A small-molecule ligand and the protein it binds are described below.
Small molecule (SMILES): COc1ccc(NC(=O)Nc2ccncc2)cc1

Binding-site contacts:
Ligand atom C14 contacts residue TYR171 of chain 1.A at 3.6 Å (hydrophobic).
Ligand atom C07 contacts residue GLU11 of chain 1.A at 4.1 Å.
Ligand atom C03 contacts residue TYR171 of chain 1.A at 4.2 Å (hydrophobic).
Ligand atom C08 contacts residue ARG15 of chain 1.A at 3.8 Å.
Ligand atom N12 contacts residue LEU12 of chain 1.A at 4.3 Å.
Ligand atom C05 contacts residue TYR171 of chain 1.A at 4.0 Å (hydrophobic).
Ligand atom C07 contacts residue LEU12 of chain 1.A at 3.7 Å (hydrophobic).
Ligand atom O02 contacts residue ARG15 of chain 1.A at 2.4 Å (salt-bridge).
Ligand atom C01 contacts residue GLU11 of chain 1.A at 3.8 Å.
Ligand atom O11 contacts residue TYR171 of chain 1.A at 3.8 Å.
Ligand atom C01 contacts residue ARG15 of chain 1.A at 1.6 Å.
Ligand atom C08 contacts residue LEU12 of chain 1.A at 4.0 Å (hydrophobic).
Ligand atom C04 contacts residue ARG15 of chain 1.A at 4.1 Å.
Ligand atom C15 contacts residue TYR171 of chain 1.A at 3.2 Å (hydrophobic).
Ligand atom O11 contacts residue LEU12 of chain 1.A at 4.3 Å.
Ligand atom O02 contacts residue GLU11 of chain 1.A at 4.1 Å.
Ligand atom C01 contacts residue TYR171 of chain 1.A at 4.4 Å (hydrophobic).
Ligand atom C04 contacts residue TYR171 of chain 1.A at 3.8 Å (hydrophobic).
Ligand atom C06 contacts residue LEU12 of chain 1.A at 4.5 Å (hydrophobic).
Ligand atom N09 contacts residue LEU12 of chain 1.A at 4.2 Å.
Ligand atom C08 contacts residue GLU11 of chain 1.A at 4.0 Å.
Ligand atom C10 contacts residue LEU12 of chain 1.A at 4.4 Å (hydrophobic).
Ligand atom N16 contacts residue TYR171 of chain 1.A at 4.3 Å.
Ligand atom O02 contacts residue TYR171 of chain 1.A at 4.0 Å.
Ligand atom C03 contacts residue ARG15 of chain 1.A at 3.3 Å.

Sequence of chain 1.A:
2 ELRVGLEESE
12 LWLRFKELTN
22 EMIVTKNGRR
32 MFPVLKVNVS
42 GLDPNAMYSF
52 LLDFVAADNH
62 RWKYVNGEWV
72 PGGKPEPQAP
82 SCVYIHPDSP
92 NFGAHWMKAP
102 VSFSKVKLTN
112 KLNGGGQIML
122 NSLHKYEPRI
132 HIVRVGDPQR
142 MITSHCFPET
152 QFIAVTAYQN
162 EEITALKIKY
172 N